The protein below binds the small molecule below.
Small molecule (SMILES): C=C(NC(=O)C(=C)NC(=O)c1csc(C2=N[C@@H]3c4csc(n4)[C@H]4NC(=O)c5csc(n5)[C@H]([C@](C)(O)[C@@H](C)O)NC(=O)[C@H]5CS[C@H](N5)/C(=C/C)NC(=O)[C@H]([C@@H](C)O)NC(=O)c5csc(n5)[C@]3(CC2)NC(=O)[C@H](C)NC(=O)C(=C)NC(=O)[C@H](C)NC(=O)[C@H]([C@@H](C)CC)N[C@@H]2C=Cc3c([C@H](C)O)cc(nc3[C@H]2O)C(=O)O[C@@H]4C)n1)C(N)=O

Binding-site contacts:
Ligand atom CA contacts residue ALA21 of chain 1.A at 4.4 Å (hydrophobic).
Ligand atom CB contacts residue MET36 of chain 1.A at 3.5 Å (hydrophobic).
Ligand atom N contacts residue ALA21 of chain 1.A at 4.3 Å.
Ligand atom CG contacts residue PRO22 of chain 1.A at 3.6 Å (hydrophobic).
Ligand atom C14 contacts residue GLN30 of chain 1.A at 4.5 Å.
Ligand atom O contacts residue PRO26 of chain 1.A at 3.5 Å.
Ligand atom CA contacts residue PRO26 of chain 1.A at 3.7 Å (hydrophobic).
Ligand atom C contacts residue PRO26 of chain 1.A at 3.7 Å (hydrophobic).
Ligand atom CB contacts residue PRO26 of chain 1.A at 3.5 Å (hydrophobic).
Ligand atom C contacts residue ALA21 of chain 1.A at 4.1 Å (hydrophobic).
Ligand atom O15 contacts residue GLN30 of chain 1.A at 4.4 Å.
Ligand atom CB contacts residue ALA21 of chain 1.A at 4.1 Å (hydrophobic).
Ligand atom CB contacts residue ALA21 of chain 1.A at 4.5 Å (hydrophobic).

Sequence of chain 1.A:
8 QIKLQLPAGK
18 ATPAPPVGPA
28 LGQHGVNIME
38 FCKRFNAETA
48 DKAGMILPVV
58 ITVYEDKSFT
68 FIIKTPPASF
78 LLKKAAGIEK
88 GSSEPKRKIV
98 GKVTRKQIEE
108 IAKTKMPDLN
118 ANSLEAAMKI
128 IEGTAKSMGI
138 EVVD